Binding-site contacts:
Ligand atom C1 contacts residue HIS47 of chain 2.A at 3.3 Å.
Ligand atom C2 contacts residue LLH1 of chain 2.G at 0.3 Å.
Ligand atom OH6 contacts residue GLU352 of chain 2.A at 2.9 Å (salt-bridge).
Ligand atom N6 contacts residue MG1 of chain 2.D at 3.1 Å.
Ligand atom OH6 contacts residue LYS192 of chain 2.A at 2.8 Å (salt-bridge).
Ligand atom OH2 contacts residue HIS194 of chain 2.A at 3.3 Å.
Ligand atom OH5 contacts residue GLU281 of chain 2.A at 3.0 Å (salt-bridge).
Ligand atom OH6 contacts residue LLH1 of chain 2.G at 0.5 Å (h-bond).
Ligand atom C5 contacts residue HIS332 of chain 2.A at 3.4 Å.
Ligand atom C5 contacts residue MG1 of chain 2.D at 2.9 Å.
Ligand atom OH5 contacts residue ASP229 of chain 2.A at 2.7 Å (salt-bridge).
Ligand atom O1B contacts residue HIS47 of chain 2.A at 2.8 Å (h-bond).
Ligand atom O1A contacts residue LLH1 of chain 2.G at 0.5 Å (h-bond).
Ligand atom OH6 contacts residue ASP229 of chain 2.A at 3.2 Å (salt-bridge).
Ligand atom OH5 contacts residue MG1 of chain 2.D at 2.0 Å.
Ligand atom O1A contacts residue ARG113 of chain 2.B at 3.5 Å (salt-bridge).
Ligand atom OH4 contacts residue LLH1 of chain 2.G at 0.8 Å.
Ligand atom O1A contacts residue HIS232 of chain 2.A at 2.7 Å (h-bond).
Ligand atom OH6 contacts residue ARG303 of chain 2.A at 3.0 Å (salt-bridge).
Ligand atom O1A contacts residue HIS47 of chain 2.A at 2.9 Å (h-bond).
Ligand atom OH5 contacts residue LLH1 of chain 2.G at 0.3 Å (h-bond).
Ligand atom C5 contacts residue HIS194 of chain 2.A at 3.5 Å.
Ligand atom C5 contacts residue GLU281 of chain 2.A at 3.3 Å.
Ligand atom O1B contacts residue LLH1 of chain 2.G at 0.1 Å (h-bond).
Ligand atom C4 contacts residue HIS332 of chain 2.A at 3.3 Å.
Ligand atom OH6 contacts residue MG1 of chain 2.D at 2.4 Å.
Ligand atom OH3 contacts residue ARG113 of chain 2.B at 2.9 Å (salt-bridge).
Ligand atom OH6 contacts residue GLU255 of chain 2.A at 3.3 Å (salt-bridge).
Ligand atom N6 contacts residue HIS332 of chain 2.A at 3.1 Å.
Ligand atom C5 contacts residue LLH1 of chain 2.G at 0.4 Å.
Ligand atom C4 contacts residue LLH1 of chain 2.G at 1.0 Å.
Ligand atom OH4 contacts residue HIS194 of chain 2.A at 3.5 Å (h-bond).
Ligand atom OH2 contacts residue LLH1 of chain 2.G at 0.3 Å (h-bond).
Ligand atom C1 contacts residue LLH1 of chain 2.G at 0.2 Å.
Ligand atom N6 contacts residue GLU352 of chain 2.A at 3.0 Å (salt-bridge).
Ligand atom OH6 contacts residue GLU281 of chain 2.A at 3.2 Å (salt-bridge).
Ligand atom OH2 contacts residue HIS232 of chain 2.A at 3.1 Å (h-bond).
Ligand atom C3 contacts residue LLH1 of chain 2.G at 0.4 Å.
Ligand atom OH3 contacts residue LLH1 of chain 2.G at 1.0 Å (h-bond).
Ligand atom N6 contacts residue LLH1 of chain 2.G at 0.7 Å (h-bond).

Sequence of chain 2.B:
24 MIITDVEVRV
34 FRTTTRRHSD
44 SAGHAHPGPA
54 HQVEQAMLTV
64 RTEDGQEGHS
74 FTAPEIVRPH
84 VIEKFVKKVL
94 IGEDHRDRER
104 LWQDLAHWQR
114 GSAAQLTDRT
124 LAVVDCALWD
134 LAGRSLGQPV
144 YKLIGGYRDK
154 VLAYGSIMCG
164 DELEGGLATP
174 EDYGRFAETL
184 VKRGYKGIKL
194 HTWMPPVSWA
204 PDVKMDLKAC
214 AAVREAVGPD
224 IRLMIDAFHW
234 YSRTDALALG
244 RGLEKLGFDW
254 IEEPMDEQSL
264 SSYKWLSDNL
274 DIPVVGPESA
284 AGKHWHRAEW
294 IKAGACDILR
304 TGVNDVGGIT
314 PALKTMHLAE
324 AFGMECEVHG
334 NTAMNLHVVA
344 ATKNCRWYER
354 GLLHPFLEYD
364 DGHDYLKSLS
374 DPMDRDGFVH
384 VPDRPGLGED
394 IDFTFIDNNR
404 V

A small-molecule ligand and the protein it binds are described below.
Small molecule (SMILES): O=C(NO)[C@@H](O)[C@H](O)[C@@H](O)C(=O)[O-]

Sequence of chain 2.A:
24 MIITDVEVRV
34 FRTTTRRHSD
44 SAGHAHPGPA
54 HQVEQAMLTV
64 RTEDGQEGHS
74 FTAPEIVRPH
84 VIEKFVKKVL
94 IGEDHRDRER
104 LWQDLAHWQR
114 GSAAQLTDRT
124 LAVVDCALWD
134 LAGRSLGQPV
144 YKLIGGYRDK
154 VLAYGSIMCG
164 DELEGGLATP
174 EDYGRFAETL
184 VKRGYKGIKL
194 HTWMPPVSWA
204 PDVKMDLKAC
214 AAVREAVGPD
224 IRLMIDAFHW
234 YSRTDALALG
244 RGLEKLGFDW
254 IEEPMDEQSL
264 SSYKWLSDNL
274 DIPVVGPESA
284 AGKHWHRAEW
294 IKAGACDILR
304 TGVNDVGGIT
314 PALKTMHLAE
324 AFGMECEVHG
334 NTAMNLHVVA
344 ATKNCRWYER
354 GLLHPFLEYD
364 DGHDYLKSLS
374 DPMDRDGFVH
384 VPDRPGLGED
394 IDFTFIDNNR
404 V